A protein and the small-molecule ligand that binds it are described below.
Small molecule (SMILES): OC[C@H]1O[C@H](O)[C@H](O)[C@@H](O)[C@H]1O

Binding-site contacts:
Ligand atom C2 contacts residue GLU150 of chain 1.E at 3.8 Å.
Ligand atom O6 contacts residue TRP315 of chain 1.E at 3.7 Å.
Ligand atom C5 contacts residue GLU355 of chain 1.E at 3.8 Å.
Ligand atom O6 contacts residue HIS358 of chain 1.E at 2.9 Å (h-bond).
Ligand atom O4 contacts residue ARG111 of chain 1.E at 2.9 Å (salt-bridge).
Ligand atom O2 contacts residue ASN252 of chain 1.E at 3.7 Å.
Ligand atom C3 contacts residue ARG111 of chain 1.E at 3.8 Å.
Ligand atom O2 contacts residue GLU307 of chain 1.E at 2.9 Å (salt-bridge).
Ligand atom O2 contacts residue GLU150 of chain 1.E at 3.4 Å.
Ligand atom O3 contacts residue PHE345 of chain 1.E at 3.7 Å.
Ligand atom O2 contacts residue ASP275 of chain 1.E at 3.8 Å.
Ligand atom C4 contacts residue GLU355 of chain 1.E at 3.3 Å.
Ligand atom C2 contacts residue ASN149 of chain 1.E at 3.9 Å.
Ligand atom O6 contacts residue GLN313 of chain 1.E at 2.9 Å (h-bond).
Ligand atom C5 contacts residue TYR277 of chain 1.E at 3.6 Å (hydrophobic).
Ligand atom C2 contacts residue GLU307 of chain 1.E at 3.5 Å.
Ligand atom O2 contacts residue ASN149 of chain 1.E at 3.1 Å (h-bond).
Ligand atom O5 contacts residue ARG111 of chain 1.E at 4.0 Å.
Ligand atom O5 contacts residue GLU307 of chain 1.E at 4.0 Å.
Ligand atom C6 contacts residue GLU355 of chain 1.E at 3.2 Å.
Ligand atom O1 contacts residue ASP275 of chain 1.E at 3.6 Å.
Ligand atom C5 contacts residue GLU307 of chain 1.E at 3.8 Å.
Ligand atom C3 contacts residue GLU307 of chain 1.E at 3.4 Å.
Ligand atom O1 contacts residue GLU307 of chain 1.E at 2.2 Å (salt-bridge).
Ligand atom O1 contacts residue GLU150 of chain 1.E at 3.2 Å (salt-bridge).
Ligand atom O3 contacts residue ASN149 of chain 1.E at 4.0 Å.
Ligand atom C4 contacts residue PHE345 of chain 1.E at 3.9 Å (hydrophobic).
Ligand atom C3 contacts residue PHE345 of chain 1.E at 3.8 Å (hydrophobic).
Ligand atom C6 contacts residue TRP315 of chain 1.E at 3.7 Å (hydrophobic).
Ligand atom C1 contacts residue GLU307 of chain 1.E at 3.3 Å.
Ligand atom C1 contacts residue GLU150 of chain 1.E at 3.2 Å.
Ligand atom O6 contacts residue TYR277 of chain 1.E at 3.5 Å.
Ligand atom O1 contacts residue TYR277 of chain 1.E at 3.2 Å.
Ligand atom C6 contacts residue GLN313 of chain 1.E at 4.1 Å.
Ligand atom O4 contacts residue GLU355 of chain 1.E at 2.4 Å (salt-bridge).
Ligand atom C2 contacts residue ARG111 of chain 1.E at 3.6 Å.
Ligand atom O3 contacts residue ARG111 of chain 1.E at 3.1 Å (salt-bridge).
Ligand atom C6 contacts residue HIS358 of chain 1.E at 3.5 Å.
Ligand atom C4 contacts residue ARG111 of chain 1.E at 3.9 Å.
Ligand atom O3 contacts residue PHE45 of chain 1.E at 3.8 Å.

Sequence of chain 1.D:
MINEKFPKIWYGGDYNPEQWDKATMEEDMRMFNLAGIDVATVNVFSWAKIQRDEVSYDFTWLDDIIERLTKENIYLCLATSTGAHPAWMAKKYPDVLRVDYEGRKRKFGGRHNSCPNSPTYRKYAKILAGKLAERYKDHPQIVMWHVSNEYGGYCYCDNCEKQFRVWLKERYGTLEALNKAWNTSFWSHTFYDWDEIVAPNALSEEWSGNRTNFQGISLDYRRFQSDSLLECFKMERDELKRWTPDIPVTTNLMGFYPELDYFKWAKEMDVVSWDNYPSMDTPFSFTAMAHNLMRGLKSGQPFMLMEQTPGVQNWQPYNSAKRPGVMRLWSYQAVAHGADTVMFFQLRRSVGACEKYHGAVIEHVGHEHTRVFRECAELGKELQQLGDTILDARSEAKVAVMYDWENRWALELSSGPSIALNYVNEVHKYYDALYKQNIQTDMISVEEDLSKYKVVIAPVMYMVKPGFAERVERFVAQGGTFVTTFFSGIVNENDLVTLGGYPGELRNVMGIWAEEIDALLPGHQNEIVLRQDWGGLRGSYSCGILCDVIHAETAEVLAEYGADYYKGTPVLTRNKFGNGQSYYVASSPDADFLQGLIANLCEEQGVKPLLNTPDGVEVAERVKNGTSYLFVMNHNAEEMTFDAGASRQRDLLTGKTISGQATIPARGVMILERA

Sequence of chain 1.E:
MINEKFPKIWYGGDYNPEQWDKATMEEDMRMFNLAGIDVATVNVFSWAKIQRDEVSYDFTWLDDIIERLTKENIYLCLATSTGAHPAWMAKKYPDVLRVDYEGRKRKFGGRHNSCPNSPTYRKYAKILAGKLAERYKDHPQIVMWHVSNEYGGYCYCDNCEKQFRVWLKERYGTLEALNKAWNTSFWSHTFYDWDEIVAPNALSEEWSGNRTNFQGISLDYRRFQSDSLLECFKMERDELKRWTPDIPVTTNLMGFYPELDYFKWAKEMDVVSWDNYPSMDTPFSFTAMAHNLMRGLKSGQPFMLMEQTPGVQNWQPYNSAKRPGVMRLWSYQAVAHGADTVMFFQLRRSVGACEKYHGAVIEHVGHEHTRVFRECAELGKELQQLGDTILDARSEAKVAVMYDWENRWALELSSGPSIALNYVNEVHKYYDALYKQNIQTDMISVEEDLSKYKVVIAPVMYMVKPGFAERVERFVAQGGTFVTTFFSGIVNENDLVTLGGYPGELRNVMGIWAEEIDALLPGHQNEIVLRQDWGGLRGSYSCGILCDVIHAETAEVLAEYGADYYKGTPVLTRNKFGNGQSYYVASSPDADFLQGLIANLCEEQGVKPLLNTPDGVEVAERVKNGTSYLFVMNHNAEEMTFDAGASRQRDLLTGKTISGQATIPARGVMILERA